Binding-site contacts:
Ligand atom O7 contacts residue GLN618 of chain 1.A at 4.3 Å.
Ligand atom O6 contacts residue THR592 of chain 1.A at 3.8 Å.
Ligand atom C1 contacts residue GLN618 of chain 1.A at 4.4 Å.
Ligand atom O5 contacts residue THR592 of chain 1.A at 3.8 Å.
Ligand atom N2 contacts residue ASN590 of chain 1.A at 3.1 Å (h-bond).
Ligand atom C1 contacts residue ASN590 of chain 1.A at 1.5 Å.
Ligand atom O5 contacts residue ASN590 of chain 1.A at 2.3 Å (h-bond).
Ligand atom C3 contacts residue ASN590 of chain 1.A at 3.9 Å.
Ligand atom C6 contacts residue THR592 of chain 1.A at 4.1 Å.
Ligand atom C2 contacts residue ASN590 of chain 1.A at 2.5 Å.
Ligand atom C8 contacts residue ASN590 of chain 1.A at 3.4 Å.
Ligand atom C4 contacts residue ASN590 of chain 1.A at 4.2 Å.
Ligand atom O7 contacts residue ASN590 of chain 1.A at 3.6 Å (h-bond).
Ligand atom C5 contacts residue ASN590 of chain 1.A at 3.6 Å.
Ligand atom C1 contacts residue THR592 of chain 1.A at 4.3 Å.
Ligand atom C7 contacts residue ASN590 of chain 1.A at 3.3 Å.

Sequence of chain 1.A:
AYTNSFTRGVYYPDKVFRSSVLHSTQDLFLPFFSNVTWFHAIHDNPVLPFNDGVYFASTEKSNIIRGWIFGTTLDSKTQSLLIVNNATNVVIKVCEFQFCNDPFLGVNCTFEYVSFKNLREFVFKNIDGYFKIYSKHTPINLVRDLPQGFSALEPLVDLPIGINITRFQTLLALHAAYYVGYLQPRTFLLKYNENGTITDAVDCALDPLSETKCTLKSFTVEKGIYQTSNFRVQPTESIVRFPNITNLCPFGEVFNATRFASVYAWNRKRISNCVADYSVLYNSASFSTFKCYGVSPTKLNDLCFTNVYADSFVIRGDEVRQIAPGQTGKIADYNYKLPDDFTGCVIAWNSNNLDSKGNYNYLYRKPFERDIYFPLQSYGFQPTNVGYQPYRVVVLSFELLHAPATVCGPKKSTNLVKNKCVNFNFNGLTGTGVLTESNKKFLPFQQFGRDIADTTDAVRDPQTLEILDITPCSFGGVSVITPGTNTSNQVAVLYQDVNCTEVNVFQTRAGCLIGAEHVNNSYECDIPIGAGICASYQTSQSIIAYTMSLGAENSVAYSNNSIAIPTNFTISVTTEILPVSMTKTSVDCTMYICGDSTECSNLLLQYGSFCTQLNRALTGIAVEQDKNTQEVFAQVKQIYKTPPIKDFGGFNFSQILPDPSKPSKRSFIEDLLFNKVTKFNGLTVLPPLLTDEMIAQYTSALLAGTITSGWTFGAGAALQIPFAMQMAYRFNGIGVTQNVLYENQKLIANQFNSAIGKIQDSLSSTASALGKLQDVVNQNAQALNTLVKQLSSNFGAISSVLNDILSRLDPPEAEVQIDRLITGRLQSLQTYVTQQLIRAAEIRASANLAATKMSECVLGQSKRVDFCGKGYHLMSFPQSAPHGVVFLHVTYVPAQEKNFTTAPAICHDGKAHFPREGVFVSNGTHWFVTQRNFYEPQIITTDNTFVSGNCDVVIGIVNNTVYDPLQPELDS

A small-molecule ligand and the protein it binds are described below.
Small molecule (SMILES): CC(=O)N[C@@H]1[C@@H](O)[C@H](O)[C@@H](CO)O[C@H]1O